Binding-site contacts:
Ligand atom N2 contacts residue PHE617 of chain 1.A at 3.8 Å.
Ligand atom N2 contacts residue ASN618 of chain 1.A at 3.0 Å (h-bond).
Ligand atom C5 contacts residue VAL646 of chain 1.A at 4.1 Å (hydrophobic).
Ligand atom C7 contacts residue VAL646 of chain 1.A at 3.9 Å (hydrophobic).
Ligand atom C7 contacts residue NAG1 of chain 1.E at 3.4 Å.
Ligand atom C6 contacts residue ASN618 of chain 1.A at 3.9 Å.
Ligand atom O5 contacts residue LEU650 of chain 1.A at 3.6 Å.
Ligand atom C7 contacts residue NAG2 of chain 1.E at 4.0 Å.
Ligand atom N2 contacts residue THR649 of chain 1.A at 3.1 Å (h-bond).
Ligand atom C6 contacts residue GLU653 of chain 1.A at 3.2 Å.
Ligand atom C2 contacts residue ASN618 of chain 1.A at 2.4 Å.
Ligand atom C2 contacts residue THR649 of chain 1.A at 4.0 Å.
Ligand atom O7 contacts residue ASN618 of chain 1.A at 3.7 Å.
Ligand atom C7 contacts residue ASN618 of chain 1.A at 3.6 Å.
Ligand atom O4 contacts residue VAL646 of chain 1.A at 3.5 Å.
Ligand atom O3 contacts residue NAG2 of chain 1.E at 3.9 Å.
Ligand atom C1 contacts residue ASN618 of chain 1.A at 1.4 Å.
Ligand atom O3 contacts residue THR649 of chain 1.A at 3.3 Å.
Ligand atom C5 contacts residue ASN618 of chain 1.A at 3.5 Å.
Ligand atom O7 contacts residue VAL646 of chain 1.A at 3.5 Å.
Ligand atom O7 contacts residue NAG1 of chain 1.E at 2.6 Å (h-bond).
Ligand atom C5 contacts residue LEU650 of chain 1.A at 3.8 Å (hydrophobic).
Ligand atom O6 contacts residue THR649 of chain 1.A at 3.9 Å.
Ligand atom O5 contacts residue THR642 of chain 1.A at 4.2 Å.
Ligand atom O6 contacts residue GLU653 of chain 1.A at 2.6 Å (salt-bridge).
Ligand atom C3 contacts residue ASN618 of chain 1.A at 3.7 Å.
Ligand atom C8 contacts residue THR649 of chain 1.A at 3.7 Å.
Ligand atom C5 contacts residue THR642 of chain 1.A at 4.3 Å.
Ligand atom C8 contacts residue TRP671 of chain 1.A at 3.8 Å (hydrophobic).
Ligand atom O5 contacts residue ASN618 of chain 1.A at 2.3 Å (h-bond).
Ligand atom C4 contacts residue ASN618 of chain 1.A at 4.0 Å.
Ligand atom C7 contacts residue THR649 of chain 1.A at 3.9 Å.
Ligand atom O7 contacts residue NAG2 of chain 1.E at 4.0 Å.
Ligand atom C8 contacts residue PHE617 of chain 1.A at 3.5 Å (hydrophobic).
Ligand atom C2 contacts residue VAL646 of chain 1.A at 4.3 Å (hydrophobic).
Ligand atom C3 contacts residue THR649 of chain 1.A at 3.8 Å.
Ligand atom C7 contacts residue PHE617 of chain 1.A at 3.8 Å (hydrophobic).
Ligand atom O6 contacts residue NAG2 of chain 1.E at 3.8 Å.
Ligand atom C8 contacts residue NAG1 of chain 1.E at 3.5 Å.
Ligand atom C8 contacts residue NAG2 of chain 1.E at 4.1 Å.

The small molecule below binds the protein below.
Small molecule (SMILES): CC(=O)N[C@H]1[C@H](O[C@H]2[C@H](O)[C@@H](NC(C)=O)CO[C@@H]2CO)O[C@H](CO)[C@@H](O[C@H]2O[C@H](CO)[C@@H](O)[C@H](O)[C@@H]2O)[C@@H]1O

Sequence of chain 1.A:
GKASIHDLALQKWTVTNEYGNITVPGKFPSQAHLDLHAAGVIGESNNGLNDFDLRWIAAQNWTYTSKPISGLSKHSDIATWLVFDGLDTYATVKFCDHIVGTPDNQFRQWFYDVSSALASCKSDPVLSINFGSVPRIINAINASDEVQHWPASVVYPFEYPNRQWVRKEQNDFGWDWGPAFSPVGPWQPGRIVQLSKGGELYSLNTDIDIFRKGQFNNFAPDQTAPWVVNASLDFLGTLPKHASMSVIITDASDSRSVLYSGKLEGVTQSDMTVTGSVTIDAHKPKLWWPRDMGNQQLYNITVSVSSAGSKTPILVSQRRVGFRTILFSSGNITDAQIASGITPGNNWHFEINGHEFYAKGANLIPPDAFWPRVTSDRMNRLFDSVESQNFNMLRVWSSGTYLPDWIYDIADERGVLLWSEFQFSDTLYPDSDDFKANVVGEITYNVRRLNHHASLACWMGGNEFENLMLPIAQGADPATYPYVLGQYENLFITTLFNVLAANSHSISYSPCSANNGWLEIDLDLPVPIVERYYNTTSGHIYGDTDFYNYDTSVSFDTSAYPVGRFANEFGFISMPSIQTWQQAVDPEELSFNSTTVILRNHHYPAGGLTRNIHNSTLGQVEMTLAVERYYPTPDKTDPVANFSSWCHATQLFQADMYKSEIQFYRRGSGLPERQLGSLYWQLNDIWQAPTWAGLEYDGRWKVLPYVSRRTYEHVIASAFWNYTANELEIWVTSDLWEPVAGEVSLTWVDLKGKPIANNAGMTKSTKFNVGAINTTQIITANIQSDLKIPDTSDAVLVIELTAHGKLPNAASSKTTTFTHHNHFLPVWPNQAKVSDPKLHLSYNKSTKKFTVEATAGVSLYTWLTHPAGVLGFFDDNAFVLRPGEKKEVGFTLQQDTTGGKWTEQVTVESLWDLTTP